Binding-site contacts:
Ligand atom C5 contacts residue ASN991 of chain 1.B at 3.4 Å.
Ligand atom N2 contacts residue ASN991 of chain 1.B at 2.6 Å (h-bond).
Ligand atom C7 contacts residue ASN991 of chain 1.B at 3.5 Å.
Ligand atom C8 contacts residue ASN991 of chain 1.B at 3.5 Å.
Ligand atom C5 contacts residue GLU992 of chain 1.B at 4.1 Å.
Ligand atom O3 contacts residue ASN991 of chain 1.B at 4.5 Å.
Ligand atom C6 contacts residue GLU992 of chain 1.B at 3.5 Å.
Ligand atom C6 contacts residue ALA1266 of chain 1.B at 4.4 Å (hydrophobic).
Ligand atom C4 contacts residue ASN991 of chain 1.B at 3.8 Å.
Ligand atom O5 contacts residue GLU992 of chain 1.B at 3.6 Å.
Ligand atom C4 contacts residue GLU992 of chain 1.B at 4.5 Å.
Ligand atom C6 contacts residue GLY1265 of chain 1.B at 3.5 Å.
Ligand atom O5 contacts residue ASN991 of chain 1.B at 2.2 Å (h-bond).
Ligand atom C2 contacts residue ASN991 of chain 1.B at 2.0 Å.
Ligand atom O6 contacts residue ALA1266 of chain 1.B at 3.6 Å (h-bond).
Ligand atom C1 contacts residue ASN991 of chain 1.B at 1.2 Å.
Ligand atom O6 contacts residue GLU992 of chain 1.B at 2.2 Å (salt-bridge).
Ligand atom O6 contacts residue GLY1265 of chain 1.B at 3.4 Å (h-bond).
Ligand atom C3 contacts residue ASN991 of chain 1.B at 3.4 Å.

Sequence of chain 1.B:
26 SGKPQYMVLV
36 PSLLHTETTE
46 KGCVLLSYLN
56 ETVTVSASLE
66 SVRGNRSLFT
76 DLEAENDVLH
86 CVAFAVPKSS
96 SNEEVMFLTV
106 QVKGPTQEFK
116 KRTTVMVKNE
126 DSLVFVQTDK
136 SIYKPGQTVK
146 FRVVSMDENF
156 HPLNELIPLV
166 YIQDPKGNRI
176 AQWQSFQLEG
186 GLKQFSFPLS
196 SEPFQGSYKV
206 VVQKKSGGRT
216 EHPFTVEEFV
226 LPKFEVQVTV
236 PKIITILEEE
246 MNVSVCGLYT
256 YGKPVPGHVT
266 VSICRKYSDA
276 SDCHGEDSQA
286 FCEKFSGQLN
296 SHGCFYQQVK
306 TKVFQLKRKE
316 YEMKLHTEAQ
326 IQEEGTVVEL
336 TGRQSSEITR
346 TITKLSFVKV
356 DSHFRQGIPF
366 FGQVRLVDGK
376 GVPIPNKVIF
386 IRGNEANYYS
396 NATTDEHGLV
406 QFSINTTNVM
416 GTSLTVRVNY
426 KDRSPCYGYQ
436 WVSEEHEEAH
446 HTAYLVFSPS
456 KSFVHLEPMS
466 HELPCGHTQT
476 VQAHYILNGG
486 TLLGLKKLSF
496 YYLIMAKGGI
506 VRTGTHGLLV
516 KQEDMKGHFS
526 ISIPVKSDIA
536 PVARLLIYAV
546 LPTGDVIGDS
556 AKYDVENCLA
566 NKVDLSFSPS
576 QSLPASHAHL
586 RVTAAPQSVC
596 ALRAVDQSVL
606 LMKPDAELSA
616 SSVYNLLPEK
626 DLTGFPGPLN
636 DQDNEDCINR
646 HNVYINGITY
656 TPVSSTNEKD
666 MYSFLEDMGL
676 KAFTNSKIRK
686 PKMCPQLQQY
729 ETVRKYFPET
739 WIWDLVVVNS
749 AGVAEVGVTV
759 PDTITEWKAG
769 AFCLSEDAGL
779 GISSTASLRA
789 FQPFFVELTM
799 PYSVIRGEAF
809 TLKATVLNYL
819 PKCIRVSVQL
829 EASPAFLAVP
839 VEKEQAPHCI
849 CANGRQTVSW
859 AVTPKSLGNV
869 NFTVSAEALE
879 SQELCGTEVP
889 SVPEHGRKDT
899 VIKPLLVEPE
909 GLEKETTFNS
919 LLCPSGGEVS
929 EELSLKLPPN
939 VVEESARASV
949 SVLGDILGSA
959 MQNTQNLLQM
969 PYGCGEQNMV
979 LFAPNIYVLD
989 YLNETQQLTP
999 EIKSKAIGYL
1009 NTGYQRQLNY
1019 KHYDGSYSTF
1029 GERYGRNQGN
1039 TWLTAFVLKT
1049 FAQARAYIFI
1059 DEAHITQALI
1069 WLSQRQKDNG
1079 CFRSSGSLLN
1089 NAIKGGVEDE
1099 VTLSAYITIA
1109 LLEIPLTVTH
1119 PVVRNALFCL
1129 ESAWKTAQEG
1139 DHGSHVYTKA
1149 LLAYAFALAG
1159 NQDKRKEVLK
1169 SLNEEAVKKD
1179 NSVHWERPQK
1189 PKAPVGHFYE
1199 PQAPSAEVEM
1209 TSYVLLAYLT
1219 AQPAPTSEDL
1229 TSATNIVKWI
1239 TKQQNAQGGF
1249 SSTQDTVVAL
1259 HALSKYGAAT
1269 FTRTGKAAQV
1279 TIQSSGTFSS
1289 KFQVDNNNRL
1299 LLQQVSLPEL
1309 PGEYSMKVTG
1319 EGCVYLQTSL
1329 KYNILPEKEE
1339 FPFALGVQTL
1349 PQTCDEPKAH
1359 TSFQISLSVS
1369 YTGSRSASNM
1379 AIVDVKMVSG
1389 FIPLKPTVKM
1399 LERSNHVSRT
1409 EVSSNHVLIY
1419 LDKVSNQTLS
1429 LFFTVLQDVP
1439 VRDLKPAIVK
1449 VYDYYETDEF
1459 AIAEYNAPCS

The small molecule below binds the protein below.
Small molecule (SMILES): CC(=O)N[C@@H]1[C@@H](O)[C@H](O)[C@@H](CO)O[C@H]1O